Sequence of chain 1.A:
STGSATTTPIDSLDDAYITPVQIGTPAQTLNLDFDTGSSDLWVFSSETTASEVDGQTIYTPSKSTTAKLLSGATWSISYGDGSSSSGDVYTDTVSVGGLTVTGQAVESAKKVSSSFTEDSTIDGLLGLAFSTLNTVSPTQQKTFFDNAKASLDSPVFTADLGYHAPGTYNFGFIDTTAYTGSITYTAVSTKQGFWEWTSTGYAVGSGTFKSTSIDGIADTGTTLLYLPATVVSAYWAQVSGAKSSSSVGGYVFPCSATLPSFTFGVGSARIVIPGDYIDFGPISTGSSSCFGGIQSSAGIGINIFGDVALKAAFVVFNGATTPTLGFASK

A protein and the small-molecule ligand that binds it are described below.
Small molecule (SMILES): O=C([C@@H]1CCCNC1)N1CCCCC1

Binding-site contacts:
Ligand atom C7 contacts residue 46H1 of chain 1.R at 4.2 Å.
Ligand atom C2 contacts residue GLY80 of chain 1.A at 4.0 Å.
Ligand atom C10 contacts residue PHE194 of chain 1.A at 4.1 Å (hydrophobic).
Ligand atom C6 contacts residue GLY37 of chain 1.A at 4.3 Å.
Ligand atom N contacts residue THR222 of chain 1.A at 4.0 Å.
Ligand atom C4 contacts residue THR222 of chain 1.A at 4.0 Å.
Ligand atom C contacts residue GLY80 of chain 1.A at 3.7 Å.
Ligand atom C5 contacts residue SER38 of chain 1.A at 4.4 Å.
Ligand atom C6 contacts residue ASP219 of chain 1.A at 3.9 Å.
Ligand atom C7 contacts residue ILE302 of chain 1.A at 4.1 Å (hydrophobic).
Ligand atom C3 contacts residue GLY221 of chain 1.A at 3.3 Å.
Ligand atom C5 contacts residue ASP219 of chain 1.A at 3.3 Å.
Ligand atom C4 contacts residue GLY221 of chain 1.A at 3.1 Å.
Ligand atom C4 contacts residue ASP35 of chain 1.A at 3.3 Å.
Ligand atom C5 contacts residue ASP35 of chain 1.A at 3.6 Å.
Ligand atom C3 contacts residue ASP219 of chain 1.A at 4.0 Å.
Ligand atom C7 contacts residue ILE217 of chain 1.A at 3.9 Å (hydrophobic).
Ligand atom C6 contacts residue PHE194 of chain 1.A at 4.1 Å (hydrophobic).
Ligand atom C3 contacts residue 46H1 of chain 1.R at 3.9 Å.
Ligand atom C2 contacts residue 46H1 of chain 1.R at 3.8 Å.
Ligand atom C2 contacts residue THR222 of chain 1.A at 4.1 Å.
Ligand atom C7 contacts residue ILE304 of chain 1.A at 3.6 Å (hydrophobic).
Ligand atom C5 contacts residue GLY37 of chain 1.A at 3.3 Å.
Ligand atom C8 contacts residue ILE302 of chain 1.A at 3.7 Å (hydrophobic).
Ligand atom C4 contacts residue ASP219 of chain 1.A at 3.8 Å.
Ligand atom O contacts residue TYR79 of chain 1.A at 3.4 Å.
Ligand atom N contacts residue ASP35 of chain 1.A at 2.8 Å (salt-bridge).
Ligand atom N contacts residue GLY37 of chain 1.A at 3.9 Å.
Ligand atom C3 contacts residue THR222 of chain 1.A at 3.4 Å.
Ligand atom C8 contacts residue ILE300 of chain 1.A at 4.3 Å (hydrophobic).
Ligand atom N contacts residue ASP219 of chain 1.A at 2.8 Å (salt-bridge).
Ligand atom C2 contacts residue TYR79 of chain 1.A at 4.1 Å (hydrophobic).
Ligand atom O contacts residue GLY80 of chain 1.A at 2.8 Å (h-bond).
Ligand atom N contacts residue GLY221 of chain 1.A at 3.9 Å.
Ligand atom C6 contacts residue ILE217 of chain 1.A at 3.8 Å (hydrophobic).
Ligand atom C1 contacts residue ASP219 of chain 1.A at 3.5 Å.
Ligand atom N1 contacts residue GLY37 of chain 1.A at 4.3 Å.
Ligand atom C2 contacts residue ASP219 of chain 1.A at 4.4 Å.
Ligand atom C1 contacts residue THR222 of chain 1.A at 4.1 Å.
Ligand atom C1 contacts residue 46H1 of chain 1.R at 4.1 Å.